A protein and the small-molecule ligand that binds it are described below.
Small molecule (SMILES): CC(=O)N[C@@H]1[C@@H](O)[C@H](O)[C@@H](CO)O[C@H]1O

Binding-site contacts:
Ligand atom N2 contacts residue PRO59 of chain 1.A at 4.3 Å.
Ligand atom O5 contacts residue ASN62 of chain 1.A at 2.4 Å (h-bond).
Ligand atom C1 contacts residue PRO60 of chain 1.A at 4.2 Å (hydrophobic).
Ligand atom C2 contacts residue PRO60 of chain 1.A at 4.0 Å (hydrophobic).
Ligand atom O7 contacts residue PRO59 of chain 1.A at 3.5 Å (h-bond).
Ligand atom C8 contacts residue ASN62 of chain 1.A at 4.2 Å.
Ligand atom C5 contacts residue ASN62 of chain 1.A at 3.7 Å.
Ligand atom O3 contacts residue PRO59 of chain 1.A at 3.9 Å.
Ligand atom C7 contacts residue ASN62 of chain 1.A at 3.8 Å.
Ligand atom O7 contacts residue VAL61 of chain 1.A at 4.2 Å.
Ligand atom O7 contacts residue PRO60 of chain 1.A at 2.9 Å (h-bond).
Ligand atom C2 contacts residue ASN62 of chain 1.A at 2.5 Å.
Ligand atom C4 contacts residue ASN62 of chain 1.A at 4.3 Å.
Ligand atom N2 contacts residue ASN62 of chain 1.A at 3.0 Å (h-bond).
Ligand atom N2 contacts residue PRO60 of chain 1.A at 2.8 Å (h-bond).
Ligand atom O7 contacts residue ASN55 of chain 1.A at 4.4 Å.
Ligand atom C7 contacts residue PRO60 of chain 1.A at 3.2 Å (hydrophobic).
Ligand atom C7 contacts residue PRO59 of chain 1.A at 4.2 Å (hydrophobic).
Ligand atom C1 contacts residue ASN62 of chain 1.A at 1.4 Å.
Ligand atom C3 contacts residue ASN62 of chain 1.A at 3.8 Å.

Sequence of chain 1.A:
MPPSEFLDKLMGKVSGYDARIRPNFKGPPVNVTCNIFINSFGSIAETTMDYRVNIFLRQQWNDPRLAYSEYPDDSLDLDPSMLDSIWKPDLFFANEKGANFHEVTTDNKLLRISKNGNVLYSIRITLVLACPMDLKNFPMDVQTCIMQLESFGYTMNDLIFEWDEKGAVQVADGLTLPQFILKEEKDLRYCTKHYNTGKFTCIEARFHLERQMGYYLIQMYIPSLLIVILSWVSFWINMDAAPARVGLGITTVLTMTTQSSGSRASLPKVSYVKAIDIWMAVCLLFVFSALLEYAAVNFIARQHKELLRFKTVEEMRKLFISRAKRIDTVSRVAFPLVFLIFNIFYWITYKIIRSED